Binding-site contacts:
Ligand atom OP1 contacts residue THR124 of chain 28.C at 4.0 Å.
Ligand atom C6 contacts residue ILE350 of chain 28.C at 3.8 Å (hydrophobic).
Ligand atom C4 contacts residue VAL192 of chain 28.C at 3.9 Å (hydrophobic).
Ligand atom N7 contacts residue ILE350 of chain 28.C at 3.8 Å.
Ligand atom OP1 contacts residue THR3 of chain 14.C at 2.9 Å (h-bond).
Ligand atom O2' contacts residue MET1 of chain 14.C at 3.2 Å (h-bond).
Ligand atom C1' contacts residue ARG180 of chain 28.C at 3.7 Å.
Ligand atom C5' contacts residue GLU2 of chain 14.C at 3.2 Å.
Ligand atom O4' contacts residue ARG180 of chain 28.C at 4.0 Å.
Ligand atom C4' contacts residue THR124 of chain 28.C at 3.6 Å.
Ligand atom O3' contacts residue GLU2 of chain 14.C at 3.6 Å.
Ligand atom O4' contacts residue MET1 of chain 14.C at 3.7 Å.
Ligand atom C4' contacts residue GLU2 of chain 14.C at 3.5 Å.
Ligand atom O4' contacts residue PRO190 of chain 28.C at 3.2 Å.
Ligand atom C5' contacts residue THR124 of chain 28.C at 3.5 Å.
Ligand atom P contacts residue LYS7 of chain 14.C at 3.2 Å.
Ligand atom O3' contacts residue THR3 of chain 14.C at 3.8 Å.
Ligand atom OP2 contacts residue LYS7 of chain 14.C at 2.6 Å (salt-bridge).
Ligand atom O2' contacts residue ARG180 of chain 28.C at 3.9 Å.
Ligand atom N6 contacts residue THR349 of chain 28.C at 3.9 Å.
Ligand atom N3 contacts residue VAL192 of chain 28.C at 3.4 Å.
Ligand atom C4' contacts residue SER126 of chain 28.C at 3.4 Å.
Ligand atom C2 contacts residue VAL192 of chain 28.C at 3.7 Å (hydrophobic).
Ligand atom C2 contacts residue ARG180 of chain 28.C at 3.6 Å.
Ligand atom OP1 contacts residue THR124 of chain 28.C at 3.8 Å.
Ligand atom C5 contacts residue ILE350 of chain 28.C at 3.6 Å (hydrophobic).
Ligand atom O2' contacts residue MET125 of chain 28.C at 3.6 Å.
Ligand atom O5' contacts residue LYS7 of chain 14.C at 3.4 Å (salt-bridge).
Ligand atom OP1 contacts residue ASN4 of chain 14.C at 3.5 Å.
Ligand atom OP1 contacts residue SER126 of chain 28.C at 2.8 Å (h-bond).
Ligand atom O2' contacts residue SER126 of chain 28.C at 3.6 Å (h-bond).
Ligand atom OP1 contacts residue LYS7 of chain 14.C at 3.4 Å (salt-bridge).
Ligand atom P contacts residue THR3 of chain 14.C at 3.9 Å.
Ligand atom C1' contacts residue PRO190 of chain 28.C at 3.9 Å (hydrophobic).
Ligand atom C4' contacts residue MET1 of chain 14.C at 3.9 Å (hydrophobic).
Ligand atom N6 contacts residue ILE350 of chain 28.C at 4.0 Å.
Ligand atom N3 contacts residue ARG180 of chain 28.C at 4.0 Å.
Ligand atom O3' contacts residue SER126 of chain 28.C at 3.3 Å.
Ligand atom C5' contacts residue SER126 of chain 28.C at 3.9 Å.
Ligand atom P contacts residue SER126 of chain 28.C at 3.7 Å.

Sequence of chain 28.C:
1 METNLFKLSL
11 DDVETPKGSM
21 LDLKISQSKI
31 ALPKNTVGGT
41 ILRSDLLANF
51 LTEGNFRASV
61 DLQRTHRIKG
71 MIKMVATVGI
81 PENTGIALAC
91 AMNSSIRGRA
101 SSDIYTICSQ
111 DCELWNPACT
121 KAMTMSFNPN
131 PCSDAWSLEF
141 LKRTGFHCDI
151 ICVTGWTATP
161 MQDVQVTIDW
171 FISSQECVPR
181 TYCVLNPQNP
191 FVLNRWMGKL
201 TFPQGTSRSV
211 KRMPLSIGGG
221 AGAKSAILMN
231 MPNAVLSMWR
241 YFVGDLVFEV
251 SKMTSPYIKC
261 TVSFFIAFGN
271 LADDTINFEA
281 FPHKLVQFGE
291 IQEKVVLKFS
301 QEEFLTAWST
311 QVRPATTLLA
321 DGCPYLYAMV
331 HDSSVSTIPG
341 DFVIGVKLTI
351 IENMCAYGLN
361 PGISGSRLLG

Sequence of chain 14.C:
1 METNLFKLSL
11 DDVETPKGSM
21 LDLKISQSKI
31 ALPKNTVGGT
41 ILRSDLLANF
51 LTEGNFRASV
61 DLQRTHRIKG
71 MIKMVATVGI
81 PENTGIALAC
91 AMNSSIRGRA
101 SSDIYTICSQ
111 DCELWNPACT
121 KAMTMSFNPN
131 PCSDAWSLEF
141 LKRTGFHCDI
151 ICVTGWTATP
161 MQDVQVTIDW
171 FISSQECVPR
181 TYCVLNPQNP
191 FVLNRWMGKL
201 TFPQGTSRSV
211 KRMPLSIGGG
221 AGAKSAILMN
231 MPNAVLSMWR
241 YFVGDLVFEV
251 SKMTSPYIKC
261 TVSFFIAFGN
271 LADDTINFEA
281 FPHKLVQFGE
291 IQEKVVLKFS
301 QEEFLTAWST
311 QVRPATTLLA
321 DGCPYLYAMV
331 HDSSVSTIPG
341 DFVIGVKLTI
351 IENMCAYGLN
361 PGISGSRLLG

This protein binds this small molecule.
Small molecule (SMILES): Nc1ccn([C@@H]2O[C@H](CO[P](=O)(O)O[C@H]3[C@@H](O)[C@H](n4ccc(=O)[nH]c4=O)O[C@@H]3CO[P](=O)(O)O[C@H]3[C@@H](O)[C@H](n4ccc(N)nc4=O)O[C@@H]3CO[P](=O)(O)O[C@H]3[C@@H](O)[C@H](n4ccc(=O)[nH]c4=O)O[C@@H]3CO[P](=O)(O)O[C@H]3[C@@H](O)[C@H](n4cnc5c(=O)nc(N)[nH]c54)O[C@@H]3CO[P](=O)(O)O[C@H]3[C@@H](O)[C@H](n4cnc5c(N)ncnc54)O[C@@H]3CO)[C@@H](O)[C@H]2O)c(=O)n1